Sequence of chain 1.A:
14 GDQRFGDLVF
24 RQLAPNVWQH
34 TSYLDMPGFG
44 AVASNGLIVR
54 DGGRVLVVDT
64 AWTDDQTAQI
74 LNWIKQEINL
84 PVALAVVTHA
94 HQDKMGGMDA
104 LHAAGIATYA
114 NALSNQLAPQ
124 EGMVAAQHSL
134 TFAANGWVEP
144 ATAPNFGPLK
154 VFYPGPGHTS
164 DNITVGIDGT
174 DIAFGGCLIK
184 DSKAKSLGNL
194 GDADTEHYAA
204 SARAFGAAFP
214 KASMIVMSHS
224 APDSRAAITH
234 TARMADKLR

Binding-site contacts:
Ligand atom S1 contacts residue ZN1 of chain 1.D at 2.3 Å.
Ligand atom S1 contacts residue CYS180 of chain 1.A at 3.9 Å.
Ligand atom C6 contacts residue MET39 of chain 1.A at 3.5 Å (hydrophobic).
Ligand atom C4 contacts residue MET39 of chain 1.A at 4.1 Å (hydrophobic).
Ligand atom C1 contacts residue HIS222 of chain 1.A at 4.5 Å.
Ligand atom C8 contacts residue MET39 of chain 1.A at 4.3 Å (hydrophobic).
Ligand atom O1 contacts residue HIS161 of chain 1.A at 4.0 Å.
Ligand atom C6 contacts residue PHE42 of chain 1.A at 4.5 Å (hydrophobic).
Ligand atom C5 contacts residue PHE42 of chain 1.A at 4.1 Å (hydrophobic).
Ligand atom S1 contacts residue HIS161 of chain 1.A at 3.3 Å (h-bond).
Ligand atom C3 contacts residue ZN1 of chain 1.C at 4.3 Å.
Ligand atom C3 contacts residue HIS222 of chain 1.A at 3.8 Å.
Ligand atom C9 contacts residue ZN1 of chain 1.C at 3.9 Å.
Ligand atom O1 contacts residue ASN192 of chain 1.A at 3.7 Å.
Ligand atom C1 contacts residue MET39 of chain 1.A at 3.4 Å (hydrophobic).
Ligand atom C10 contacts residue ZN1 of chain 1.C at 3.3 Å.
Ligand atom C7 contacts residue GLY191 of chain 1.A at 4.1 Å.
Ligand atom O2 contacts residue ASN192 of chain 1.A at 2.8 Å (h-bond).
Ligand atom C10 contacts residue ASP96 of chain 1.A at 3.3 Å.
Ligand atom O2 contacts residue GLY191 of chain 1.A at 3.0 Å.
Ligand atom C5 contacts residue MET39 of chain 1.A at 3.4 Å (hydrophobic).
Ligand atom S1 contacts residue ASP96 of chain 1.A at 3.6 Å (salt-bridge).
Ligand atom C3 contacts residue MET39 of chain 1.A at 4.0 Å (hydrophobic).
Ligand atom C10 contacts residue ZN1 of chain 1.D at 3.2 Å.
Ligand atom S1 contacts residue ZN1 of chain 1.C at 2.3 Å.
Ligand atom O1 contacts residue GLY191 of chain 1.A at 4.4 Å.
Ligand atom C2 contacts residue TRP65 of chain 1.A at 3.5 Å (hydrophobic).
Ligand atom S1 contacts residue HIS92 of chain 1.A at 4.0 Å.
Ligand atom N1 contacts residue MET39 of chain 1.A at 3.9 Å.
Ligand atom C2 contacts residue ASP96 of chain 1.A at 4.4 Å.
Ligand atom C9 contacts residue ASP96 of chain 1.A at 4.0 Å.
Ligand atom C7 contacts residue ASN192 of chain 1.A at 3.5 Å.
Ligand atom C2 contacts residue MET39 of chain 1.A at 3.9 Å (hydrophobic).
Ligand atom C1 contacts residue VAL45 of chain 1.A at 3.6 Å (hydrophobic).
Ligand atom C9 contacts residue TRP65 of chain 1.A at 4.2 Å (hydrophobic).
Ligand atom C10 contacts residue HIS94 of chain 1.A at 3.5 Å.
Ligand atom S1 contacts residue HIS94 of chain 1.A at 3.6 Å (h-bond).
Ligand atom S1 contacts residue HIS222 of chain 1.A at 3.8 Å.

This small molecule binds to this protein.
Small molecule (SMILES): C[C@H](CS)C(=O)N1CCCC[C@@H]1C(=O)O